Sequence of chain 1.A:
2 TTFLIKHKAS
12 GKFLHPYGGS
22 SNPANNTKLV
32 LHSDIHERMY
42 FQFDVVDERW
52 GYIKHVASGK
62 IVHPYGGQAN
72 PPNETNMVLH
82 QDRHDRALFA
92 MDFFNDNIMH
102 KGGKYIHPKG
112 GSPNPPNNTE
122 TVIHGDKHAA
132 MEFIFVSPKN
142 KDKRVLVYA

The small molecule below binds the protein below.
Small molecule (SMILES): OC[C@H]1O[C@@H](O)[C@H](O)[C@@H](O)[C@H]1O

Binding-site contacts:
Ligand atom O4 contacts residue GLY112 of chain 1.A at 3.4 Å.
Ligand atom C5 contacts residue GLY112 of chain 1.A at 4.2 Å.
Ligand atom O3 contacts residue HIS129 of chain 1.A at 3.0 Å (h-bond).
Ligand atom O6 contacts residue VAL123 of chain 1.A at 3.5 Å.
Ligand atom O6 contacts residue GLY111 of chain 1.A at 2.8 Å (h-bond).
Ligand atom O4 contacts residue HIS108 of chain 1.A at 2.8 Å (h-bond).
Ligand atom C6 contacts residue LYS110 of chain 1.A at 4.2 Å.
Ligand atom O5 contacts residue GLU75 of chain 1.A at 4.1 Å.
Ligand atom O3 contacts residue HIS125 of chain 1.A at 4.2 Å.
Ligand atom C6 contacts residue GLU75 of chain 1.A at 3.4 Å.
Ligand atom C6 contacts residue HIS125 of chain 1.A at 4.0 Å.
Ligand atom C5 contacts residue GLU75 of chain 1.A at 3.5 Å.
Ligand atom O6 contacts residue LYS110 of chain 1.A at 3.5 Å.
Ligand atom O1 contacts residue GLY112 of chain 1.A at 4.2 Å.
Ligand atom C1 contacts residue GLY112 of chain 1.A at 4.3 Å.
Ligand atom C4 contacts residue HIS129 of chain 1.A at 4.0 Å.
Ligand atom O5 contacts residue GLY112 of chain 1.A at 3.3 Å (h-bond).
Ligand atom O3 contacts residue ASP127 of chain 1.A at 2.6 Å (salt-bridge).
Ligand atom C6 contacts residue HIS108 of chain 1.A at 3.9 Å.
Ligand atom C6 contacts residue GLY112 of chain 1.A at 4.1 Å.
Ligand atom C6 contacts residue VAL123 of chain 1.A at 3.9 Å (hydrophobic).
Ligand atom C4 contacts residue HIS125 of chain 1.A at 3.7 Å.
Ligand atom C3 contacts residue ASP127 of chain 1.A at 3.4 Å.
Ligand atom C4 contacts residue HIS108 of chain 1.A at 3.3 Å.
Ligand atom O5 contacts residue GLY111 of chain 1.A at 3.1 Å.
Ligand atom O4 contacts residue PRO109 of chain 1.A at 4.2 Å.
Ligand atom O6 contacts residue GLU75 of chain 1.A at 2.7 Å (salt-bridge).
Ligand atom O3 contacts residue HIS108 of chain 1.A at 4.1 Å.
Ligand atom C2 contacts residue GLY111 of chain 1.A at 4.2 Å.
Ligand atom C6 contacts residue PRO109 of chain 1.A at 3.5 Å (hydrophobic).
Ligand atom O2 contacts residue ASP127 of chain 1.A at 4.2 Å.
Ligand atom C3 contacts residue HIS129 of chain 1.A at 3.9 Å.
Ligand atom C6 contacts residue GLY111 of chain 1.A at 3.5 Å.
Ligand atom C5 contacts residue HIS125 of chain 1.A at 3.6 Å.
Ligand atom C3 contacts residue HIS125 of chain 1.A at 3.9 Å.
Ligand atom O4 contacts residue HIS129 of chain 1.A at 3.1 Å (h-bond).
Ligand atom C5 contacts residue GLY111 of chain 1.A at 4.1 Å.
Ligand atom O1 contacts residue GLY111 of chain 1.A at 2.9 Å (h-bond).
Ligand atom C1 contacts residue GLY111 of chain 1.A at 3.7 Å.
Ligand atom O6 contacts residue PRO109 of chain 1.A at 3.8 Å.